The protein below binds the small molecule below.
Small molecule (SMILES): CC(=O)N[C@@H]1[C@@H](O)[C@H](O)[C@@H](CO)O[C@H]1O

Binding-site contacts:
Ligand atom O5 contacts residue ASN30 of chain 2.A at 2.4 Å (h-bond).
Ligand atom C7 contacts residue ASN30 of chain 2.A at 3.1 Å.
Ligand atom C1 contacts residue ASN30 of chain 2.A at 1.4 Å.
Ligand atom C8 contacts residue ASN30 of chain 2.A at 4.3 Å.
Ligand atom C8 contacts residue GLU4 of chain 2.A at 3.7 Å.
Ligand atom N2 contacts residue ASN30 of chain 2.A at 2.9 Å (h-bond).
Ligand atom C2 contacts residue ASN30 of chain 2.A at 2.5 Å.
Ligand atom C3 contacts residue ASN30 of chain 2.A at 3.8 Å.
Ligand atom C5 contacts residue ASN30 of chain 2.A at 3.7 Å.
Ligand atom O5 contacts residue PHE93 of chain 2.A at 4.4 Å.
Ligand atom O7 contacts residue ASN30 of chain 2.A at 3.1 Å (h-bond).
Ligand atom C4 contacts residue ASN30 of chain 2.A at 4.2 Å.

Sequence of chain 2.A:
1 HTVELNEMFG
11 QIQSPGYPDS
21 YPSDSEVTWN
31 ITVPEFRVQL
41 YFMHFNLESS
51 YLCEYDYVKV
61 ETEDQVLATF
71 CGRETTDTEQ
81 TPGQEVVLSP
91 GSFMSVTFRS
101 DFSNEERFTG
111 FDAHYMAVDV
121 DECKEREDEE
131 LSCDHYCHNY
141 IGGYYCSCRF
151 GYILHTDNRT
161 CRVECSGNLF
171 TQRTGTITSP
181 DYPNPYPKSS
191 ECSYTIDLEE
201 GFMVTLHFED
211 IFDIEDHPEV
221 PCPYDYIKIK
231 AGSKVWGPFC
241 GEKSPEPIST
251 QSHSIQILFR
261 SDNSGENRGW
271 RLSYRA